Binding-site contacts:
Ligand atom O3' contacts residue G3 of chain 1.S at 3.0 Å (h-bond).
Ligand atom O4' contacts residue G3 of chain 1.S at 3.0 Å (h-bond).
Ligand atom O3' contacts residue G3 of chain 1.S at 3.6 Å.
Ligand atom C6 contacts residue C2 of chain 1.S at 3.2 Å.
Ligand atom C2 contacts residue C2 of chain 1.S at 3.2 Å.
Ligand atom O2 contacts residue C2 of chain 1.S at 2.4 Å (h-bond).
Ligand atom N6 contacts residue U5 of chain 1.S at 2.4 Å (h-bond).
Ligand atom C1' contacts residue G3 of chain 1.S at 3.4 Å.
Ligand atom O2' contacts residue G3 of chain 1.S at 2.4 Å (h-bond).
Ligand atom OP1 contacts residue G3 of chain 1.S at 2.4 Å (h-bond).
Ligand atom N1 contacts residue G3 of chain 1.S at 3.2 Å.
Ligand atom O6 contacts residue G3 of chain 1.S at 3.1 Å.
Ligand atom N3 contacts residue C2 of chain 1.S at 2.7 Å (h-bond).
Ligand atom O2 contacts residue A1 of chain 1.S at 3.9 Å.
Ligand atom O4 contacts residue A1 of chain 1.S at 3.0 Å (h-bond).
Ligand atom N1 contacts residue C2 of chain 1.S at 2.5 Å (h-bond).
Ligand atom C2 contacts residue C2 of chain 1.S at 3.4 Å.
Ligand atom C2' contacts residue G3 of chain 1.S at 3.6 Å.
Ligand atom N7 contacts residue G3 of chain 1.S at 3.8 Å.
Ligand atom C4 contacts residue A1 of chain 1.S at 3.9 Å.
Ligand atom C3' contacts residue G3 of chain 1.S at 3.6 Å.
Ligand atom N2 contacts residue C2 of chain 1.S at 2.6 Å (h-bond).
Ligand atom P contacts residue G3 of chain 1.S at 3.6 Å.
Ligand atom C4' contacts residue G3 of chain 1.S at 3.8 Å.
Ligand atom N1 contacts residue U5 of chain 1.S at 3.3 Å.
Ligand atom C4' contacts residue G3 of chain 1.S at 3.1 Å.
Ligand atom O6 contacts residue C2 of chain 1.S at 2.5 Å (h-bond).
Ligand atom C2 contacts residue G3 of chain 1.S at 3.6 Å.
Ligand atom C2 contacts residue A4 of chain 1.S at 3.8 Å.
Ligand atom N3 contacts residue G3 of chain 1.S at 3.9 Å.
Ligand atom C3' contacts residue G3 of chain 1.S at 3.9 Å.
Ligand atom OP2 contacts residue U5 of chain 1.S at 3.9 Å.
Ligand atom C4 contacts residue C2 of chain 1.S at 3.2 Å.
Ligand atom C6 contacts residue U5 of chain 1.S at 3.1 Å.
Ligand atom O4 contacts residue C2 of chain 1.S at 2.6 Å (h-bond).
Ligand atom N3 contacts residue A1 of chain 1.S at 3.3 Å (h-bond).
Ligand atom C6 contacts residue G3 of chain 1.S at 3.3 Å.
Ligand atom C5 contacts residue G3 of chain 1.S at 3.6 Å.
Ligand atom N3 contacts residue A4 of chain 1.S at 3.5 Å (h-bond).
Ligand atom N2 contacts residue G3 of chain 1.S at 3.4 Å.

The protein below binds the small molecule below.
Small molecule (SMILES): Nc1ccn([C@@H]2O[C@H](CO[P](=O)(O)O[C@H]3[C@@H](O)[C@H](n4ccc(=O)[nH]c4=O)O[C@@H]3CO[P](=O)(O)O[C@H]3[C@@H](O)[C@H](n4cnc5c(N)ncnc54)O[C@@H]3COP(=O)=O)[C@@H](O[P](=O)(O)OC[C@H]3O[C@@H](n4cnc5c(=O)nc(N)[nH]c54)[C@H](O)[C@@H]3O[P](=O)(O)OC[C@H]3O[C@@H](n4ccc(=O)[nH]c4=O)[C@H](O)[C@@H]3O)[C@H]2O)c(=O)n1